Sequence of chain 2.A:
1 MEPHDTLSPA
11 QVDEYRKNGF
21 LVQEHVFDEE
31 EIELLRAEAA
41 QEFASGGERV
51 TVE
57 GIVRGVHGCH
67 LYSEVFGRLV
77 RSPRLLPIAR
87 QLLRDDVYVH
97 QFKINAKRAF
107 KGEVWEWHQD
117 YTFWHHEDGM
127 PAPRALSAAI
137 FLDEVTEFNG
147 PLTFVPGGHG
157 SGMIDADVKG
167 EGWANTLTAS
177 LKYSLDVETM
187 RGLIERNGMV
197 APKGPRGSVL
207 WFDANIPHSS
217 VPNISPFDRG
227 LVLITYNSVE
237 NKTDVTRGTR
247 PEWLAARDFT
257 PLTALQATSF

The protein below binds the small molecule below.
Small molecule (SMILES): O=C(O)[C@@H]1C[C@@H](O)CN1

Binding-site contacts:
Ligand atom C contacts residue THR172 of chain 2.A at 4.0 Å.
Ligand atom CB contacts residue TRP120 of chain 2.A at 4.1 Å (hydrophobic).
Ligand atom CA contacts residue THR172 of chain 2.A at 4.0 Å.
Ligand atom C contacts residue TRP120 of chain 2.A at 4.0 Å (hydrophobic).
Ligand atom CB contacts residue PHE119 of chain 2.A at 4.1 Å (hydrophobic).
Ligand atom OD1 contacts residue HIS114 of chain 2.A at 3.8 Å.
Ligand atom CD contacts residue ASP116 of chain 2.A at 4.3 Å.
Ligand atom N contacts residue LEU173 of chain 2.A at 4.5 Å.
Ligand atom O contacts residue TRP120 of chain 2.A at 3.1 Å (h-bond).
Ligand atom CG contacts residue PHE119 of chain 2.A at 4.4 Å (hydrophobic).
Ligand atom CB contacts residue GLN97 of chain 2.A at 4.2 Å.
Ligand atom O contacts residue PHE119 of chain 2.A at 4.1 Å.
Ligand atom O contacts residue ARG246 of chain 2.A at 2.8 Å (salt-bridge).
Ligand atom CG contacts residue HIS114 of chain 2.A at 3.5 Å.
Ligand atom OXT contacts residue ARG246 of chain 2.A at 3.0 Å (salt-bridge).
Ligand atom CG contacts residue ASP116 of chain 2.A at 2.9 Å.
Ligand atom OD1 contacts residue LYS99 of chain 2.A at 3.6 Å.
Ligand atom OXT contacts residue PHE119 of chain 2.A at 3.6 Å.
Ligand atom C contacts residue GLN97 of chain 2.A at 3.7 Å.
Ligand atom CB contacts residue ASP116 of chain 2.A at 3.3 Å.
Ligand atom OXT contacts residue GLN97 of chain 2.A at 4.5 Å.
Ligand atom N contacts residue THR172 of chain 2.A at 2.9 Å (h-bond).
Ligand atom CD contacts residue HIS114 of chain 2.A at 3.9 Å.
Ligand atom CD contacts residue THR172 of chain 2.A at 3.5 Å.
Ligand atom O contacts residue GLN97 of chain 2.A at 2.9 Å (h-bond).
Ligand atom OXT contacts residue THR172 of chain 2.A at 3.2 Å (h-bond).
Ligand atom CD contacts residue PHE119 of chain 2.A at 4.1 Å (hydrophobic).
Ligand atom OXT contacts residue LEU173 of chain 2.A at 4.0 Å.
Ligand atom C contacts residue PHE119 of chain 2.A at 4.1 Å (hydrophobic).
Ligand atom C contacts residue ARG246 of chain 2.A at 3.6 Å.
Ligand atom CA contacts residue GLN97 of chain 2.A at 3.6 Å.
Ligand atom CD contacts residue LEU177 of chain 2.A at 4.4 Å (hydrophobic).
Ligand atom OD1 contacts residue ASP116 of chain 2.A at 2.9 Å (salt-bridge).
Ligand atom CA contacts residue TRP120 of chain 2.A at 4.4 Å (hydrophobic).